Sequence of chain 1.C:
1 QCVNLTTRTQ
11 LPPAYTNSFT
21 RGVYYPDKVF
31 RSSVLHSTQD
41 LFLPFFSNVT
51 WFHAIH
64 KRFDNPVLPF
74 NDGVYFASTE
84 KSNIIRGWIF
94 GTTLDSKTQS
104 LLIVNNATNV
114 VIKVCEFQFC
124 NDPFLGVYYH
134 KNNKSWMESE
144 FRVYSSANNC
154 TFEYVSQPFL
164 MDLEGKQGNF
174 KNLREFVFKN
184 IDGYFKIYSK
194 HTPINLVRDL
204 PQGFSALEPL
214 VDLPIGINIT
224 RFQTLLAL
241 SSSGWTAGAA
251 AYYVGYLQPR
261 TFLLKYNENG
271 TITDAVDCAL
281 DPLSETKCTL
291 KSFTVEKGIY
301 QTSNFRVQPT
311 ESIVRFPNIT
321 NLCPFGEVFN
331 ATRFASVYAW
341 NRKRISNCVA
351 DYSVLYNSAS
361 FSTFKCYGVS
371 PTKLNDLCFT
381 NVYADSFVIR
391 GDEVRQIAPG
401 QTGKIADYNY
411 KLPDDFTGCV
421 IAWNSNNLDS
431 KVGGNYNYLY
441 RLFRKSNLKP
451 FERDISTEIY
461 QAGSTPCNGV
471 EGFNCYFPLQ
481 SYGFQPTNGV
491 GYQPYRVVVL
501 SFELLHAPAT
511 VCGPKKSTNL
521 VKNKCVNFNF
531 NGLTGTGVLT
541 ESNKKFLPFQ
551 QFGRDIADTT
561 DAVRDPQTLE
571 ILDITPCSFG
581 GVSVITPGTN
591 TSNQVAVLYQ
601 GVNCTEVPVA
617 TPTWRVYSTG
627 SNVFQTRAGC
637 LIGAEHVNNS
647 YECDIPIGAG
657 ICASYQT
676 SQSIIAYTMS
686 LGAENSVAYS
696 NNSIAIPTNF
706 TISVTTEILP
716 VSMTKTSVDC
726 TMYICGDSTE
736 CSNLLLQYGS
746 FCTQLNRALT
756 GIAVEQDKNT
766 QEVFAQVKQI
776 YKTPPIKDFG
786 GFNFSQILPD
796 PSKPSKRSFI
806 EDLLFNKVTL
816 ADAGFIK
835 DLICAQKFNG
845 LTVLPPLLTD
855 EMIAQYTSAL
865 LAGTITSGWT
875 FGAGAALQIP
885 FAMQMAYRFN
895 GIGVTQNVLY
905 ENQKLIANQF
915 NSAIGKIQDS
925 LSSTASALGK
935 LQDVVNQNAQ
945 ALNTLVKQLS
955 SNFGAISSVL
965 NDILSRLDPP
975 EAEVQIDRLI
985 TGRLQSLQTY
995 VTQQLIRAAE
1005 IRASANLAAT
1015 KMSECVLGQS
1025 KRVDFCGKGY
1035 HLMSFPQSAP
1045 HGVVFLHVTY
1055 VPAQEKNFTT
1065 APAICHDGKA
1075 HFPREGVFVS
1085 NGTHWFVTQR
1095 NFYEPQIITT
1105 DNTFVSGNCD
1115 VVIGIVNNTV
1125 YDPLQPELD

Binding-site contacts:
Ligand atom N2 contacts residue SER790 of chain 1.C at 4.0 Å.
Ligand atom C5 contacts residue GLN791 of chain 1.C at 4.0 Å.
Ligand atom C1 contacts residue SER790 of chain 1.C at 3.5 Å.
Ligand atom N2 contacts residue ASN788 of chain 1.C at 2.9 Å (h-bond).
Ligand atom C3 contacts residue ASN788 of chain 1.C at 3.8 Å.
Ligand atom C6 contacts residue GLN791 of chain 1.C at 3.5 Å.
Ligand atom O5 contacts residue SER790 of chain 1.C at 4.4 Å.
Ligand atom C5 contacts residue SER790 of chain 1.C at 4.4 Å.
Ligand atom C3 contacts residue SER790 of chain 1.C at 4.4 Å.
Ligand atom O6 contacts residue GLN791 of chain 1.C at 2.2 Å (h-bond).
Ligand atom C8 contacts residue GLN791 of chain 1.C at 4.3 Å.
Ligand atom C7 contacts residue ASN788 of chain 1.C at 4.0 Å.
Ligand atom C5 contacts residue ASN788 of chain 1.C at 3.6 Å.
Ligand atom C4 contacts residue ASN788 of chain 1.C at 4.2 Å.
Ligand atom C2 contacts residue ASN788 of chain 1.C at 2.5 Å.
Ligand atom C1 contacts residue ASN788 of chain 1.C at 1.4 Å.
Ligand atom C2 contacts residue SER790 of chain 1.C at 4.2 Å.
Ligand atom O5 contacts residue ASN788 of chain 1.C at 2.3 Å (h-bond).

This small molecule binds to this protein.
Small molecule (SMILES): CC(=O)N[C@H]1[C@H](O[C@H]2[C@H](O)[C@@H](NC(C)=O)CO[C@@H]2CO)O[C@H](CO)[C@@H](O)[C@@H]1O